Sequence of chain 1.C:
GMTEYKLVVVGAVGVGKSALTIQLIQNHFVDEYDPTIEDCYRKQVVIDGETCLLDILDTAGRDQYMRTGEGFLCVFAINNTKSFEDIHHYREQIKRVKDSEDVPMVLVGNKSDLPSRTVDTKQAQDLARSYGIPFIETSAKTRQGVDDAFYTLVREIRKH

This protein binds this small molecule.
Small molecule (SMILES): SCc1nc2ccccc2[nH]1

Binding-site contacts:
Ligand atom CAN contacts residue ASP55 of chain 1.C at 3.8 Å.
Ligand atom SAH contacts residue CYS40 of chain 1.C at 2.2 Å (h-bond).
Ligand atom CAN contacts residue LYS6 of chain 1.C at 4.3 Å.
Ligand atom CAR contacts residue TYR72 of chain 1.C at 4.0 Å (hydrophobic).
Ligand atom CAP contacts residue GLY76 of chain 1.C at 4.1 Å.
Ligand atom CAJ contacts residue LEU57 of chain 1.C at 4.2 Å (hydrophobic).
Ligand atom CAP contacts residue ASP55 of chain 1.C at 4.2 Å.
Ligand atom CAN contacts residue LEU57 of chain 1.C at 4.0 Å (hydrophobic).
Ligand atom CAO contacts residue LEU57 of chain 1.C at 3.9 Å (hydrophobic).
Ligand atom NAK contacts residue CYS40 of chain 1.C at 4.1 Å.
Ligand atom CAL contacts residue ASP55 of chain 1.C at 3.9 Å.
Ligand atom CAL contacts residue CYS40 of chain 1.C at 3.4 Å (hydrophobic).
Ligand atom CAP contacts residue LYS6 of chain 1.C at 3.8 Å.
Ligand atom NAM contacts residue CYS40 of chain 1.C at 3.8 Å.
Ligand atom CAP contacts residue LEU7 of chain 1.C at 3.6 Å (hydrophobic).
Ligand atom CAO contacts residue ASP55 of chain 1.C at 3.4 Å.
Ligand atom CAO contacts residue LYS6 of chain 1.C at 3.9 Å.
Ligand atom CAQ contacts residue VAL8 of chain 1.C at 3.6 Å (hydrophobic).
Ligand atom CAI contacts residue CYS40 of chain 1.C at 3.2 Å (hydrophobic).
Ligand atom CAQ contacts residue TYR72 of chain 1.C at 3.7 Å (hydrophobic).
Ligand atom CAO contacts residue LEU7 of chain 1.C at 3.8 Å (hydrophobic).
Ligand atom CAP contacts residue LEU57 of chain 1.C at 4.0 Å (hydrophobic).
Ligand atom NAM contacts residue ASP55 of chain 1.C at 2.9 Å (salt-bridge).
Ligand atom CAQ contacts residue LEU57 of chain 1.C at 4.2 Å (hydrophobic).
Ligand atom CAR contacts residue LEU57 of chain 1.C at 4.0 Å (hydrophobic).
Ligand atom CAO contacts residue ILE56 of chain 1.C at 4.4 Å (hydrophobic).
Ligand atom CAP contacts residue VAL8 of chain 1.C at 3.5 Å (hydrophobic).
Ligand atom CAQ contacts residue THR75 of chain 1.C at 3.9 Å.
Ligand atom CAQ contacts residue GLY76 of chain 1.C at 3.9 Å.
Ligand atom CAR contacts residue THR75 of chain 1.C at 3.8 Å.
Ligand atom CAJ contacts residue THR75 of chain 1.C at 4.4 Å.
Ligand atom CAI contacts residue ASP55 of chain 1.C at 4.2 Å.